Sequence of chain 1.D:
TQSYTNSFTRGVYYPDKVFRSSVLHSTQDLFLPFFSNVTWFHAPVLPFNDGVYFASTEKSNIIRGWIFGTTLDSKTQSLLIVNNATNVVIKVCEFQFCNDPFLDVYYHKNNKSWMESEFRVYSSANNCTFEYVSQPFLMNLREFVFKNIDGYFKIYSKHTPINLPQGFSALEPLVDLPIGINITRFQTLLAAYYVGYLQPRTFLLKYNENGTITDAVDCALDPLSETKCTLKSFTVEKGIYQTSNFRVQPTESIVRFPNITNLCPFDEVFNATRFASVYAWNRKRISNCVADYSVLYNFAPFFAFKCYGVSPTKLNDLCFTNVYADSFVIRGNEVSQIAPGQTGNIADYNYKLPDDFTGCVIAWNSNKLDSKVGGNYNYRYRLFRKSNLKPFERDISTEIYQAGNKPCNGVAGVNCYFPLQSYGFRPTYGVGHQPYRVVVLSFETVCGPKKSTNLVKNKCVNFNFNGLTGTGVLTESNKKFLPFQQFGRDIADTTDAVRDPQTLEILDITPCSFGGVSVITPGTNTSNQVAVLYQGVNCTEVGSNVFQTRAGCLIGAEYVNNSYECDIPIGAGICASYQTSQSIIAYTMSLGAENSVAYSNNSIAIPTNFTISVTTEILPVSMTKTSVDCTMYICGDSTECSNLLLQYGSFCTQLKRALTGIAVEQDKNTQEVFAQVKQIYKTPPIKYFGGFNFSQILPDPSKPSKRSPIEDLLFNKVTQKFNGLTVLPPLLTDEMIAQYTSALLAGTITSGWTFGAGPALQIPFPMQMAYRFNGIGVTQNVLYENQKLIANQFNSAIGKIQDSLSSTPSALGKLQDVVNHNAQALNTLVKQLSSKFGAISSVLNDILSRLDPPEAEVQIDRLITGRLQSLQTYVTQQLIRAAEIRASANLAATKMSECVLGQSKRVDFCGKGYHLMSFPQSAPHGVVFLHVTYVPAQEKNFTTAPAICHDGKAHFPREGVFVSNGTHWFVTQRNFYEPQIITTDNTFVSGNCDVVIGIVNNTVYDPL

A protein and the small-molecule ligand that binds it are described below.
Small molecule (SMILES): CC(=O)N[C@@H]1[C@@H](O)[C@H](O)[C@@H](CO)O[C@H]1O

Binding-site contacts:
Ligand atom C5 contacts residue ASN305 of chain 1.D at 3.6 Å.
Ligand atom C2 contacts residue ASN305 of chain 1.D at 2.5 Å.
Ligand atom C2 contacts residue GLN554 of chain 1.D at 3.6 Å.
Ligand atom O5 contacts residue ASN305 of chain 1.D at 2.4 Å (h-bond).
Ligand atom N2 contacts residue ASN305 of chain 1.D at 2.8 Å (h-bond).
Ligand atom C1 contacts residue ASN305 of chain 1.D at 1.4 Å.
Ligand atom C1 contacts residue GLN554 of chain 1.D at 4.0 Å.
Ligand atom N2 contacts residue GLN554 of chain 1.D at 2.9 Å (h-bond).
Ligand atom C7 contacts residue GLN554 of chain 1.D at 3.2 Å.
Ligand atom C7 contacts residue ASN305 of chain 1.D at 4.1 Å.
Ligand atom O3 contacts residue GLN554 of chain 1.D at 3.9 Å.
Ligand atom C3 contacts residue ASN305 of chain 1.D at 3.8 Å.
Ligand atom C4 contacts residue ASN305 of chain 1.D at 4.2 Å.
Ligand atom C3 contacts residue GLN554 of chain 1.D at 3.4 Å.
Ligand atom O7 contacts residue GLN554 of chain 1.D at 2.7 Å (h-bond).